Sequence of chain 9.C:
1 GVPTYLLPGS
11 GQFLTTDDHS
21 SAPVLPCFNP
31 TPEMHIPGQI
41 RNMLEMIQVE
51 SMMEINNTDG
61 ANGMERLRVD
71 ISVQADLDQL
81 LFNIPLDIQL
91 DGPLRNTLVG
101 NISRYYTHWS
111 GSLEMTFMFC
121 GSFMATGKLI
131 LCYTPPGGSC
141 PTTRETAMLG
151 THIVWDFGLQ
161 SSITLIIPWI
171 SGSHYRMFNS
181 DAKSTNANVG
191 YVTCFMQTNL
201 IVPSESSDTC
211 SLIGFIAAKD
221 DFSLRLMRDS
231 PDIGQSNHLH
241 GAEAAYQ

Binding-site contacts:
Ligand atom N5 contacts residue PRO231 of chain 9.C at 2.9 Å (h-bond).
Ligand atom C11 contacts residue GLY234 of chain 9.C at 3.8 Å.
Ligand atom O7 contacts residue ARG270 of chain 9.A at 3.8 Å.
Ligand atom C11 contacts residue ASP232 of chain 9.C at 3.8 Å.
Ligand atom C1 contacts residue ARG104 of chain 9.C at 3.6 Å.
Ligand atom C5 contacts residue PRO274 of chain 9.A at 4.0 Å (hydrophobic).
Ligand atom N5 contacts residue ASN275 of chain 9.A at 3.6 Å (h-bond).
Ligand atom O3 contacts residue GLY282 of chain 9.A at 3.4 Å.
Ligand atom C10 contacts residue PRO231 of chain 9.C at 3.8 Å (hydrophobic).
Ligand atom C6 contacts residue ASP91 of chain 9.C at 3.8 Å.
Ligand atom C4 contacts residue ASP232 of chain 9.C at 3.5 Å.
Ligand atom O1B contacts residue ARG104 of chain 9.C at 2.8 Å (salt-bridge).
Ligand atom C3 contacts residue PRO274 of chain 9.A at 3.8 Å (hydrophobic).
Ligand atom C4 contacts residue PRO231 of chain 9.C at 3.5 Å (hydrophobic).
Ligand atom C4 contacts residue ASN275 of chain 9.A at 3.8 Å.
Ligand atom C3 contacts residue ARG104 of chain 9.C at 3.8 Å.
Ligand atom C4 contacts residue PRO274 of chain 9.A at 4.0 Å (hydrophobic).
Ligand atom C3 contacts residue ASP232 of chain 9.C at 4.0 Å.
Ligand atom O6 contacts residue PRO274 of chain 9.A at 3.7 Å.
Ligand atom C10 contacts residue ASN275 of chain 9.A at 3.3 Å.
Ligand atom O4 contacts residue ASP232 of chain 9.C at 2.7 Å (salt-bridge).
Ligand atom C3 contacts residue ARG95 of chain 9.C at 3.9 Å.
Ligand atom C3 contacts residue PRO274 of chain 9.A at 4.1 Å (hydrophobic).
Ligand atom O10 contacts residue ARG270 of chain 9.A at 3.3 Å.
Ligand atom C5 contacts residue ASN275 of chain 9.A at 3.6 Å.
Ligand atom O4 contacts residue PRO231 of chain 9.C at 3.8 Å.
Ligand atom O7 contacts residue PRO274 of chain 9.A at 3.4 Å.
Ligand atom C11 contacts residue PRO231 of chain 9.C at 3.7 Å (hydrophobic).
Ligand atom O4 contacts residue ASP91 of chain 9.C at 2.7 Å (salt-bridge).
Ligand atom O6 contacts residue ASP91 of chain 9.C at 3.1 Å.
Ligand atom C4 contacts residue ARG104 of chain 9.C at 3.9 Å.
Ligand atom O4 contacts residue ARG95 of chain 9.C at 3.6 Å (salt-bridge).
Ligand atom O3 contacts residue PRO274 of chain 9.A at 3.8 Å.
Ligand atom C11 contacts residue ILE233 of chain 9.C at 3.8 Å (hydrophobic).
Ligand atom O10 contacts residue ASN275 of chain 9.A at 2.9 Å (h-bond).
Ligand atom N5 contacts residue ASP232 of chain 9.C at 4.1 Å.
Ligand atom O3 contacts residue ASP91 of chain 9.C at 4.0 Å.
Ligand atom O4 contacts residue ASN275 of chain 9.A at 3.0 Å (h-bond).
Ligand atom C5 contacts residue PRO231 of chain 9.C at 3.7 Å (hydrophobic).
Ligand atom C4 contacts residue ASP91 of chain 9.C at 3.2 Å.

Sequence of chain 9.A:
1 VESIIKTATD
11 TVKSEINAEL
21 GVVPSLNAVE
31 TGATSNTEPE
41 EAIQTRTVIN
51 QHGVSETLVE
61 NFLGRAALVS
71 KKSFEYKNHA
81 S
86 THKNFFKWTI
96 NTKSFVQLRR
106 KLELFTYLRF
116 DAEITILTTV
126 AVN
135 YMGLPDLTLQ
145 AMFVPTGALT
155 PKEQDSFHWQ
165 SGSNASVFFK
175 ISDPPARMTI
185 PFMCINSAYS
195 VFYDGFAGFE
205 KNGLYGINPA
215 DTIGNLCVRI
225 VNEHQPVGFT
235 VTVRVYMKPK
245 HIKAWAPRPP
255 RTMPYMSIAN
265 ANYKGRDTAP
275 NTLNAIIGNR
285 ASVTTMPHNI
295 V

A protein and the small-molecule ligand that binds it are described below.
Small molecule (SMILES): CC(=O)N[C@H]1[C@H]([C@H](O)[C@H](O)CO)O[C@@](OC[C@H]2O[C@@H](O[C@H]3[C@H](O)[C@@H](O)[C@H](O)O[C@@H]3CO)[C@H](O)[C@@H](O)[C@H]2O)(C(=O)O)C[C@@H]1O